This small molecule binds to this protein.
Small molecule (SMILES): Nc1ncnc2c1ncn2[C@H]1C[C@H](O)[C@@H](COP(=O)(O)O)O1

Sequence of chain 20.A:
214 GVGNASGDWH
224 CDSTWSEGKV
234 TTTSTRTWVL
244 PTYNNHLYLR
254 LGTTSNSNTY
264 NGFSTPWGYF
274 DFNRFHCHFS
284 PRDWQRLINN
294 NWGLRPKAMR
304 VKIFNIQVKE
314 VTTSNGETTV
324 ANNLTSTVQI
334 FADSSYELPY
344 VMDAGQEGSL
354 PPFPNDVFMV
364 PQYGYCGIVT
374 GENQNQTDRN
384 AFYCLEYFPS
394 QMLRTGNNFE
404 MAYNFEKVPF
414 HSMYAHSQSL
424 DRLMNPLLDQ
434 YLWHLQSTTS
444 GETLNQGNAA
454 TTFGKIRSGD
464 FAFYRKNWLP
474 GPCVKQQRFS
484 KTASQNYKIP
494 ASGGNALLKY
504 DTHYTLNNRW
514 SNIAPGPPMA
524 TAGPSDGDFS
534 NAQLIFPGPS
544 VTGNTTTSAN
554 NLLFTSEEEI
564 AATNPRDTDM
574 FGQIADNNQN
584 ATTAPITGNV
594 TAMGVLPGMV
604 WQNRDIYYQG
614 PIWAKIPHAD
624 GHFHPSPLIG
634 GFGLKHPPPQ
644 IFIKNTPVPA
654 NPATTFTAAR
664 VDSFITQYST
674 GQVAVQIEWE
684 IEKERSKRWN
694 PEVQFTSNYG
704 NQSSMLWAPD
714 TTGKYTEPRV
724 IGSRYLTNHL

Sequence of chain 38.A:
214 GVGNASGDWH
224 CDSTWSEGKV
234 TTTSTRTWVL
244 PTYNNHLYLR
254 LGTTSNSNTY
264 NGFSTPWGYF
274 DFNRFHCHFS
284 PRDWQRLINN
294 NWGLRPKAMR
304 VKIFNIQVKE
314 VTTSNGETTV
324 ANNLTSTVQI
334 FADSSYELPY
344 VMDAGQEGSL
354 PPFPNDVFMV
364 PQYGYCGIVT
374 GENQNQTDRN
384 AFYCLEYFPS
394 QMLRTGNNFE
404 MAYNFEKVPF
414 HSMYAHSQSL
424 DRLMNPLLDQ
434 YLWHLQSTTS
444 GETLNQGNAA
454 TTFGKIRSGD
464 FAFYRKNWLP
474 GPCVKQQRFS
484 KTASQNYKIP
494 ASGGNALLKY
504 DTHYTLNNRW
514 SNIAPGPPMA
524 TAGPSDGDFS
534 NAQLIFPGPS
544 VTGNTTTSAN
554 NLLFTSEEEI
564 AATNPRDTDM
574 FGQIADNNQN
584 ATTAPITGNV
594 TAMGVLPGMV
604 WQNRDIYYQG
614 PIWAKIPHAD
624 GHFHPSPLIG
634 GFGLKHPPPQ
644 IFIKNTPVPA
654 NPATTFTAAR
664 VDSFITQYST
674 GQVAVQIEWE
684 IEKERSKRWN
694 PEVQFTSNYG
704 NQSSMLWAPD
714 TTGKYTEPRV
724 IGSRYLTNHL

Binding-site contacts:
Ligand atom C2 contacts residue PRO628 of chain 20.A at 3.5 Å (hydrophobic).
Ligand atom N7 contacts residue SER629 of chain 20.A at 3.1 Å (h-bond).
Ligand atom N6 contacts residue PRO628 of chain 20.A at 3.4 Å (h-bond).
Ligand atom O1P contacts residue HIS625 of chain 38.A at 2.8 Å (h-bond).
Ligand atom N1 contacts residue GLY636 of chain 20.A at 2.9 Å (h-bond).
Ligand atom P contacts residue HIS625 of chain 38.A at 3.9 Å.
Ligand atom C4 contacts residue PRO628 of chain 20.A at 3.0 Å (hydrophobic).
Ligand atom C1' contacts residue HIS627 of chain 20.A at 4.3 Å.
Ligand atom N9 contacts residue PRO412 of chain 20.A at 4.2 Å.
Ligand atom C2' contacts residue HIS627 of chain 20.A at 3.2 Å.
Ligand atom C5 contacts residue PRO628 of chain 20.A at 2.7 Å (hydrophobic).
Ligand atom N6 contacts residue GLY636 of chain 20.A at 3.2 Å (h-bond).
Ligand atom N6 contacts residue PHE635 of chain 20.A at 3.7 Å.
Ligand atom N6 contacts residue SER629 of chain 20.A at 3.0 Å (h-bond).
Ligand atom C2' contacts residue PRO628 of chain 20.A at 3.6 Å (hydrophobic).
Ligand atom C1' contacts residue PRO628 of chain 20.A at 3.9 Å (hydrophobic).
Ligand atom C8 contacts residue PRO628 of chain 20.A at 3.8 Å (hydrophobic).
Ligand atom N7 contacts residue PRO628 of chain 20.A at 3.3 Å (h-bond).
Ligand atom C5 contacts residue PRO412 of chain 20.A at 4.2 Å (hydrophobic).
Ligand atom N1 contacts residue VAL411 of chain 20.A at 4.3 Å.
Ligand atom C3' contacts residue HIS627 of chain 20.A at 4.3 Å.
Ligand atom C6 contacts residue PRO412 of chain 20.A at 4.3 Å (hydrophobic).
Ligand atom N7 contacts residue ASN606 of chain 20.A at 4.2 Å.
Ligand atom C4 contacts residue PRO412 of chain 20.A at 4.1 Å (hydrophobic).
Ligand atom C8 contacts residue PRO412 of chain 20.A at 4.3 Å (hydrophobic).
Ligand atom N6 contacts residue GLY634 of chain 20.A at 3.8 Å.
Ligand atom C8 contacts residue SER629 of chain 20.A at 4.2 Å.
Ligand atom N1 contacts residue PRO628 of chain 20.A at 3.2 Å (h-bond).
Ligand atom N7 contacts residue HIS627 of chain 20.A at 4.1 Å.
Ligand atom N9 contacts residue PRO628 of chain 20.A at 3.7 Å.
Ligand atom C5 contacts residue SER629 of chain 20.A at 3.5 Å.
Ligand atom C8 contacts residue HIS627 of chain 20.A at 3.5 Å.
Ligand atom C6 contacts residue SER629 of chain 20.A at 3.5 Å.
Ligand atom C2 contacts residue GLY636 of chain 20.A at 3.2 Å.
Ligand atom C6 contacts residue PRO628 of chain 20.A at 2.8 Å (hydrophobic).
Ligand atom N3 contacts residue PRO628 of chain 20.A at 3.5 Å (h-bond).
Ligand atom C6 contacts residue GLY636 of chain 20.A at 3.6 Å.
Ligand atom O2P contacts residue ASP623 of chain 38.A at 3.2 Å (salt-bridge).
Ligand atom O3' contacts residue PRO628 of chain 20.A at 4.1 Å.
Ligand atom N7 contacts residue PRO412 of chain 20.A at 4.3 Å.